Binding-site contacts:
Ligand atom C18 contacts residue THR11 of chain 3.B at 3.6 Å.
Ligand atom C19 contacts residue TYR13 of chain 3.B at 3.5 Å (hydrophobic).
Ligand atom C19 contacts residue VAL29 of chain 3.B at 3.6 Å (hydrophobic).
Ligand atom N1 contacts residue ASP219 of chain 3.B at 3.7 Å.
Ligand atom O3 contacts residue PRO111 of chain 3.B at 3.7 Å.
Ligand atom C7 contacts residue THR78 of chain 3.B at 3.1 Å.
Ligand atom C4 contacts residue GLY221 of chain 3.B at 3.5 Å.
Ligand atom O1 contacts residue TYR13 of chain 3.B at 3.2 Å (h-bond).
Ligand atom C2 contacts residue ASP31 of chain 3.B at 3.1 Å.
Ligand atom O1 contacts residue VAL29 of chain 3.B at 3.5 Å.
Ligand atom O4 contacts residue THR11 of chain 3.B at 3.6 Å.
Ligand atom C20 contacts residue ALA115 of chain 3.B at 3.3 Å (hydrophobic).
Ligand atom N3 contacts residue SER77 of chain 3.B at 3.7 Å.
Ligand atom C16 contacts residue THR11 of chain 3.B at 3.5 Å.
Ligand atom C9 contacts residue THR78 of chain 3.B at 3.7 Å.
Ligand atom N2 contacts residue TYR76 of chain 3.B at 3.5 Å.
Ligand atom C6 contacts residue ASP31 of chain 3.B at 3.5 Å.
Ligand atom O4 contacts residue GLN12 of chain 3.B at 3.0 Å.
Ligand atom C1 contacts residue GLY221 of chain 3.B at 3.5 Å.
Ligand atom C5 contacts residue VAL29 of chain 3.B at 3.6 Å (hydrophobic).
Ligand atom C17 contacts residue THR11 of chain 3.B at 3.4 Å.
Ligand atom C19 contacts residue THR220 of chain 3.B at 3.1 Å.
Ligand atom C6 contacts residue VAL120 of chain 3.B at 3.6 Å (hydrophobic).
Ligand atom C19 contacts residue TYR155 of chain 3.B at 3.4 Å (hydrophobic).
Ligand atom C5 contacts residue VAL120 of chain 3.B at 3.5 Å (hydrophobic).
Ligand atom N4 contacts residue GLY33 of chain 3.B at 3.2 Å (h-bond).
Ligand atom N4 contacts residue ASP31 of chain 3.B at 2.9 Å (salt-bridge).
Ligand atom C3 contacts residue GLY221 of chain 3.B at 3.7 Å.
Ligand atom N4 contacts residue ASP219 of chain 3.B at 3.1 Å (salt-bridge).
Ligand atom C8 contacts residue THR78 of chain 3.B at 3.0 Å.
Ligand atom N2 contacts residue ASP31 of chain 3.B at 2.3 Å (salt-bridge).
Ligand atom C18 contacts residue GLY221 of chain 3.B at 3.4 Å.
Ligand atom C11 contacts residue GLY221 of chain 3.B at 3.5 Å.
Ligand atom C3 contacts residue TYR76 of chain 3.B at 3.6 Å (hydrophobic).
Ligand atom C16 contacts residue SER223 of chain 3.B at 3.2 Å.
Ligand atom C20 contacts residue PHE117 of chain 3.B at 3.7 Å (hydrophobic).
Ligand atom O1 contacts residue GLN12 of chain 3.B at 3.8 Å.
Ligand atom C2 contacts residue ASP219 of chain 3.B at 3.7 Å.
Ligand atom C5 contacts residue ASP31 of chain 3.B at 3.6 Å.
Ligand atom C3 contacts residue ASP31 of chain 3.B at 3.4 Å.

This protein binds this small molecule.
Small molecule (SMILES): CCc1nc(N)nc(N)c1-c1ccc2c(c1)N(CCCOC)C(=O)C(C)(C)O2

Sequence of chain 3.B:
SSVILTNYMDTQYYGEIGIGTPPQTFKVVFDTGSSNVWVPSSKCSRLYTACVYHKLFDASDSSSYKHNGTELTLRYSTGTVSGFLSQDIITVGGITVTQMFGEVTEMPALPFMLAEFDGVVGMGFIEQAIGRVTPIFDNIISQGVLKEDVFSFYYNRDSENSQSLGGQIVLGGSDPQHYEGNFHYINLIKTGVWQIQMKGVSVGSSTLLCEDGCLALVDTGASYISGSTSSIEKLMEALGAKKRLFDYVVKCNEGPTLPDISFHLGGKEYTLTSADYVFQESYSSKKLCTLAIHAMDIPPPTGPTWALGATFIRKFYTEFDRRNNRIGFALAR